Binding-site contacts:
Ligand atom C2 contacts residue ASN12 of chain 44.C at 3.2 Å.
Ligand atom N2 contacts residue ASN12 of chain 44.C at 3.8 Å.
Ligand atom C1 contacts residue ASN12 of chain 44.C at 2.2 Å.
Ligand atom O7 contacts residue ASN12 of chain 44.C at 3.7 Å.
Ligand atom C7 contacts residue ASN12 of chain 44.C at 3.9 Å.
Ligand atom C5 contacts residue ASN12 of chain 44.C at 4.1 Å.
Ligand atom O5 contacts residue ASN12 of chain 44.C at 2.7 Å (h-bond).

This small molecule binds to this protein.
Small molecule (SMILES): CC(=O)N[C@H]1[C@H](O[C@H]2[C@H](O)[C@@H](NC(C)=O)CO[C@@H]2CO)O[C@H](CO)[C@@H](O)[C@@H]1O

Sequence of chain 44.C:
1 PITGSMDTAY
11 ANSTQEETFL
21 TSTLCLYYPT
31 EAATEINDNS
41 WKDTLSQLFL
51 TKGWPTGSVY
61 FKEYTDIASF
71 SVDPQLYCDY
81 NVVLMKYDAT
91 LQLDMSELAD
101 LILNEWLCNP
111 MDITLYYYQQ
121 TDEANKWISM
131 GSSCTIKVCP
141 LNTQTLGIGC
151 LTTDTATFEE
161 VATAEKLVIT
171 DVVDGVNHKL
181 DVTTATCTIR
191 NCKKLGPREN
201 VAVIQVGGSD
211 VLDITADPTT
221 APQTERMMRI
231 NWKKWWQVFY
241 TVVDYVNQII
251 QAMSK